Sequence of chain 1.A:
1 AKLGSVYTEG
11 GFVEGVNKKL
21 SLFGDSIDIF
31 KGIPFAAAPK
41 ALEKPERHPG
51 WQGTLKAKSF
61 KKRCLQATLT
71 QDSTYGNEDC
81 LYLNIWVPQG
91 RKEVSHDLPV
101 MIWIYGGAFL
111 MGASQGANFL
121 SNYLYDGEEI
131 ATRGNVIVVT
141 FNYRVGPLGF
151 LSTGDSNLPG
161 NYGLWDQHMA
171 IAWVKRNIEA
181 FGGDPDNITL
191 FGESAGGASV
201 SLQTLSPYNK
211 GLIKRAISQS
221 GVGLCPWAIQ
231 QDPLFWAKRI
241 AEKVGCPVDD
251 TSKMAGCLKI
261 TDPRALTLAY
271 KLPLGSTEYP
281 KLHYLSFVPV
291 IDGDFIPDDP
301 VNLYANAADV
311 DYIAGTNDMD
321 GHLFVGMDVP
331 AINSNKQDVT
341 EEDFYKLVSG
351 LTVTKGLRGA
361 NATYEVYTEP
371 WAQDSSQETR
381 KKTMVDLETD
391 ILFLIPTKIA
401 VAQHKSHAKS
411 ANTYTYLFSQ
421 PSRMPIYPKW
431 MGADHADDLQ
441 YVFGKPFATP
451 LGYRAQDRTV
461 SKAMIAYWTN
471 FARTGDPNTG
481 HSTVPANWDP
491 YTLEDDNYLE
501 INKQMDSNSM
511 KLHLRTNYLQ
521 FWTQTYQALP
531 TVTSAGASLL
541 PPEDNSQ

The protein below binds the small molecule below.
Small molecule (SMILES): CC(=O)N[C@@H]1[C@@H](O)[C@H](O)[C@@H](CO)O[C@H]1O

Binding-site contacts:
Ligand atom C6 contacts residue ARG358 of chain 1.A at 4.2 Å.
Ligand atom C4 contacts residue ASN361 of chain 1.A at 4.2 Å.
Ligand atom C5 contacts residue LEU357 of chain 1.A at 4.4 Å (hydrophobic).
Ligand atom N2 contacts residue ASN361 of chain 1.A at 2.8 Å (h-bond).
Ligand atom O5 contacts residue LEU357 of chain 1.A at 3.4 Å (h-bond).
Ligand atom C3 contacts residue ASN361 of chain 1.A at 3.7 Å.
Ligand atom O6 contacts residue ARG358 of chain 1.A at 2.9 Å (salt-bridge).
Ligand atom C1 contacts residue LEU357 of chain 1.A at 4.1 Å (hydrophobic).
Ligand atom C5 contacts residue ASN361 of chain 1.A at 3.7 Å.
Ligand atom O6 contacts residue LEU357 of chain 1.A at 3.2 Å.
Ligand atom O7 contacts residue ASN361 of chain 1.A at 2.8 Å (h-bond).
Ligand atom C8 contacts residue ASN361 of chain 1.A at 4.2 Å.
Ligand atom C1 contacts residue ASN361 of chain 1.A at 1.5 Å.
Ligand atom C7 contacts residue ASN361 of chain 1.A at 3.0 Å.
Ligand atom O5 contacts residue ASN361 of chain 1.A at 2.4 Å (h-bond).
Ligand atom C2 contacts residue ASN361 of chain 1.A at 2.4 Å.
Ligand atom C6 contacts residue LEU357 of chain 1.A at 4.1 Å (hydrophobic).